A small-molecule ligand and the protein it binds are described below.
Small molecule (SMILES): COc1ccc(COc2ccc(Cc3cnc(N)nc3N)cc2OC)cc1

Sequence of chain 1.A:
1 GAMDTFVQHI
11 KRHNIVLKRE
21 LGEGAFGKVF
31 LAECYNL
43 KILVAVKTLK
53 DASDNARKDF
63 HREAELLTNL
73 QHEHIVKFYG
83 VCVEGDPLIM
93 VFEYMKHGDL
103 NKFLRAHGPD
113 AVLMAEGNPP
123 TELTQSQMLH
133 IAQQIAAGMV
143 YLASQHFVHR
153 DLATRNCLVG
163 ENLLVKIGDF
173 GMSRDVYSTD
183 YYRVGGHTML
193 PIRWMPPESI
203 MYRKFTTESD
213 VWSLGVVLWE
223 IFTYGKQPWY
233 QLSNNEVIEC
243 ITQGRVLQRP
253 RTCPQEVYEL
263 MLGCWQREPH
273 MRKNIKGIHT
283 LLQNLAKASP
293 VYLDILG

Binding-site contacts:
Ligand atom C15 contacts residue LEU160 of chain 1.A at 3.7 Å (hydrophobic).
Ligand atom C21 contacts residue LEU69 of chain 1.A at 3.8 Å (hydrophobic).
Ligand atom O16 contacts residue GLY170 of chain 1.A at 3.6 Å.
Ligand atom C13 contacts residue ASP171 of chain 1.A at 3.8 Å.
Ligand atom N1 contacts residue LEU160 of chain 1.A at 3.5 Å.
Ligand atom C3 contacts residue ALA47 of chain 1.A at 3.8 Å (hydrophobic).
Ligand atom O14 contacts residue ASP171 of chain 1.A at 3.0 Å (salt-bridge).
Ligand atom C3 contacts residue LEU160 of chain 1.A at 3.6 Å (hydrophobic).
Ligand atom O16 contacts residue ASP171 of chain 1.A at 2.9 Å (salt-bridge).
Ligand atom C5 contacts residue TYR96 of chain 1.A at 3.5 Å (hydrophobic).
Ligand atom N27 contacts residue MET97 of chain 1.A at 2.9 Å (h-bond).
Ligand atom C17 contacts residue ASP171 of chain 1.A at 3.5 Å.
Ligand atom C20 contacts residue GLY170 of chain 1.A at 3.8 Å.
Ligand atom N27 contacts residue GLY100 of chain 1.A at 3.4 Å.
Ligand atom C18 contacts residue GLY170 of chain 1.A at 3.8 Å.
Ligand atom C11 contacts residue ASP171 of chain 1.A at 3.5 Å.
Ligand atom N1 contacts residue TYR96 of chain 1.A at 3.4 Å.
Ligand atom C25 contacts residue PHE149 of chain 1.A at 3.4 Å (hydrophobic).
Ligand atom C15 contacts residue ASN158 of chain 1.A at 3.5 Å.
Ligand atom C18 contacts residue PHE94 of chain 1.A at 3.7 Å (hydrophobic).
Ligand atom O14 contacts residue GLY170 of chain 1.A at 3.5 Å.
Ligand atom C7 contacts residue ALA47 of chain 1.A at 3.7 Å (hydrophobic).
Ligand atom O24 contacts residue ILE77 of chain 1.A at 3.7 Å.
Ligand atom N26 contacts residue ALA47 of chain 1.A at 3.3 Å.
Ligand atom C20 contacts residue ASP171 of chain 1.A at 3.2 Å.
Ligand atom N27 contacts residue TYR96 of chain 1.A at 3.6 Å.
Ligand atom C18 contacts residue ASP171 of chain 1.A at 3.5 Å.
Ligand atom C13 contacts residue PHE172 of chain 1.A at 3.7 Å (hydrophobic).
Ligand atom C23 contacts residue VAL78 of chain 1.A at 3.5 Å (hydrophobic).
Ligand atom N1 contacts residue MET97 of chain 1.A at 3.3 Å (h-bond).
Ligand atom N6 contacts residue TYR96 of chain 1.A at 3.7 Å.
Ligand atom C7 contacts residue PHE172 of chain 1.A at 3.7 Å (hydrophobic).
Ligand atom C17 contacts residue PHE94 of chain 1.A at 3.4 Å (hydrophobic).
Ligand atom C25 contacts residue LEU72 of chain 1.A at 3.7 Å (hydrophobic).
Ligand atom C23 contacts residue ILE77 of chain 1.A at 3.8 Å (hydrophobic).
Ligand atom O14 contacts residue PHE172 of chain 1.A at 3.5 Å (h-bond).
Ligand atom N26 contacts residue LEU160 of chain 1.A at 3.6 Å.
Ligand atom C22 contacts residue VAL78 of chain 1.A at 3.5 Å (hydrophobic).
Ligand atom C19 contacts residue LEU69 of chain 1.A at 3.8 Å (hydrophobic).
Ligand atom N26 contacts residue GLU95 of chain 1.A at 2.9 Å (salt-bridge).